Sequence of chain 2.A:
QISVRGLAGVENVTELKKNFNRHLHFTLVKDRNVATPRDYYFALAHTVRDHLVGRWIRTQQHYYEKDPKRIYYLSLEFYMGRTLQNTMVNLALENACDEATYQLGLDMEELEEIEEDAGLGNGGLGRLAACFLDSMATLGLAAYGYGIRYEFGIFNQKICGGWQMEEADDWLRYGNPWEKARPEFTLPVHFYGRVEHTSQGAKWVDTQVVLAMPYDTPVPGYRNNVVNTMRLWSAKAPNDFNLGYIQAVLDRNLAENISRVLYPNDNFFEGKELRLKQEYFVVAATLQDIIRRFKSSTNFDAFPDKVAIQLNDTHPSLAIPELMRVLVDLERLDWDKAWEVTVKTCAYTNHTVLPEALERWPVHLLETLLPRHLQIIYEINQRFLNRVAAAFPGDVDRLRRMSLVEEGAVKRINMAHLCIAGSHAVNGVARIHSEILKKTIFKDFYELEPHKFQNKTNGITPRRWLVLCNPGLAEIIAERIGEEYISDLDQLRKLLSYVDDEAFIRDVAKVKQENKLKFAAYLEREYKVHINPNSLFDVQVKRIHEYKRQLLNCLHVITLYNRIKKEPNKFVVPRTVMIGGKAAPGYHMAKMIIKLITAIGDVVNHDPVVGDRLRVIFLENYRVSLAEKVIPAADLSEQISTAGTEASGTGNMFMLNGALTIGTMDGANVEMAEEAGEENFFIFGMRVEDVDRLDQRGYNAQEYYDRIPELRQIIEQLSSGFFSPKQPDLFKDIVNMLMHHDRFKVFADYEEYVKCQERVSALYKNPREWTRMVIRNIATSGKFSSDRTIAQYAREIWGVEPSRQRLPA

The small molecule below binds the protein below.
Small molecule (SMILES): O=C(NC(=O)c1ccc(-c2ccccc2)cc1)N[C@@H]1O[C@H](CO)[C@@H](O)[C@H](O)[C@H]1O

Binding-site contacts:
Ligand atom O2 contacts residue TYR573 of chain 2.A at 3.2 Å (h-bond).
Ligand atom O4 contacts residue ASN484 of chain 2.A at 3.5 Å (h-bond).
Ligand atom O4 contacts residue SER674 of chain 2.A at 3.6 Å.
Ligand atom C6 contacts residue ASN484 of chain 2.A at 3.3 Å.
Ligand atom O7 contacts residue LEU136 of chain 2.A at 3.1 Å (h-bond).
Ligand atom O6 contacts residue VAL455 of chain 2.A at 3.8 Å.
Ligand atom O6 contacts residue HIS377 of chain 2.A at 2.7 Å (h-bond).
Ligand atom O8 contacts residue ASP283 of chain 2.A at 3.7 Å.
Ligand atom O5 contacts residue LEU136 of chain 2.A at 3.5 Å (h-bond).
Ligand atom C6 contacts residue HIS377 of chain 2.A at 3.5 Å.
Ligand atom C18 contacts residue ARG292 of chain 2.A at 3.6 Å.
Ligand atom C14 contacts residue ASN133 of chain 2.A at 3.8 Å.
Ligand atom O4 contacts residue GLY675 of chain 2.A at 2.8 Å (h-bond).
Ligand atom C7 contacts residue LEU136 of chain 2.A at 3.5 Å (hydrophobic).
Ligand atom C16 contacts residue HIS341 of chain 2.A at 3.4 Å.
Ligand atom C17 contacts residue GLU385 of chain 2.A at 3.6 Å.
Ligand atom C14 contacts residue GLU88 of chain 2.A at 3.2 Å.
Ligand atom O3 contacts residue ALA673 of chain 2.A at 3.4 Å (h-bond).
Ligand atom C3 contacts residue GLU672 of chain 2.A at 3.4 Å.
Ligand atom C5 contacts residue LEU136 of chain 2.A at 3.7 Å (hydrophobic).
Ligand atom C5 contacts residue GLY135 of chain 2.A at 3.7 Å.
Ligand atom C2 contacts residue HIS377 of chain 2.A at 3.5 Å.
Ligand atom C17 contacts residue PHE286 of chain 2.A at 3.7 Å (hydrophobic).
Ligand atom O3 contacts residue GLY675 of chain 2.A at 3.2 Å (h-bond).
Ligand atom C15 contacts residue ASN282 of chain 2.A at 3.8 Å.
Ligand atom O8 contacts residue ASN133 of chain 2.A at 3.7 Å.
Ligand atom O7 contacts residue GLY135 of chain 2.A at 3.5 Å (h-bond).
Ligand atom C9 contacts residue ASP283 of chain 2.A at 3.7 Å.
Ligand atom O3 contacts residue GLU672 of chain 2.A at 2.7 Å (salt-bridge).
Ligand atom C19 contacts residue ASN282 of chain 2.A at 3.7 Å.
Ligand atom C20 contacts residue ASN282 of chain 2.A at 3.3 Å.
Ligand atom N2 contacts residue LEU136 of chain 2.A at 3.7 Å.
Ligand atom O3 contacts residue SER674 of chain 2.A at 3.1 Å (h-bond).
Ligand atom O2 contacts residue GLU672 of chain 2.A at 3.2 Å (salt-bridge).
Ligand atom C4 contacts residue GLY675 of chain 2.A at 3.8 Å.
Ligand atom C13 contacts residue GLU88 of chain 2.A at 3.4 Å.
Ligand atom C6 contacts residue GLY135 of chain 2.A at 3.6 Å.
Ligand atom O6 contacts residue ASN484 of chain 2.A at 2.8 Å (h-bond).
Ligand atom C19 contacts residue ARG292 of chain 2.A at 3.7 Å.
Ligand atom O5 contacts residue HIS377 of chain 2.A at 3.6 Å.